Binding-site contacts:
Ligand atom C2 contacts residue ASN21 of chain 4.E at 2.5 Å.
Ligand atom O7 contacts residue ASN21 of chain 4.E at 4.0 Å.
Ligand atom C3 contacts residue ASN21 of chain 4.E at 3.7 Å.
Ligand atom O5 contacts residue ASN21 of chain 4.E at 2.5 Å (h-bond).
Ligand atom C6 contacts residue ASN21 of chain 4.E at 3.3 Å.
Ligand atom C7 contacts residue ASN21 of chain 4.E at 4.0 Å.
Ligand atom C5 contacts residue ASN21 of chain 4.E at 3.3 Å.
Ligand atom C1 contacts residue ASN21 of chain 4.E at 1.4 Å.
Ligand atom C4 contacts residue ASN21 of chain 4.E at 3.8 Å.
Ligand atom O6 contacts residue ASN21 of chain 4.E at 4.3 Å.
Ligand atom N2 contacts residue ASN21 of chain 4.E at 3.3 Å (h-bond).

Sequence of chain 4.E:
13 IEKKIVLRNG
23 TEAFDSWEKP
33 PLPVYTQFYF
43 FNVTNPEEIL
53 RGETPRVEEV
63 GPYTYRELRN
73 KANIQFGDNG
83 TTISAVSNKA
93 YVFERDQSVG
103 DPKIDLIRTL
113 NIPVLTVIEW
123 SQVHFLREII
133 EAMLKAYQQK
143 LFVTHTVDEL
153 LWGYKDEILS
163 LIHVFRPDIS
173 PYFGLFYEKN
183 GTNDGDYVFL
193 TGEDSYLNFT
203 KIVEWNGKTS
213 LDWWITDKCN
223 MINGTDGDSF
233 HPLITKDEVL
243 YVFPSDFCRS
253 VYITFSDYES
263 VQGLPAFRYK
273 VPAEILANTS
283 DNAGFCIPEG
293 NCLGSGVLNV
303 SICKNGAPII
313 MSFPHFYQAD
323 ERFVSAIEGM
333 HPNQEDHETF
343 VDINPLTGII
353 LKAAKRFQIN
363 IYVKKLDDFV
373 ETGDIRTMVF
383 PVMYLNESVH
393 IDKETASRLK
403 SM

This small molecule binds to this protein.
Small molecule (SMILES): CC(=O)N[C@@H]1[C@@H](O)[C@H](O)[C@@H](CO)O[C@H]1O